Sequence of chain 1.A:
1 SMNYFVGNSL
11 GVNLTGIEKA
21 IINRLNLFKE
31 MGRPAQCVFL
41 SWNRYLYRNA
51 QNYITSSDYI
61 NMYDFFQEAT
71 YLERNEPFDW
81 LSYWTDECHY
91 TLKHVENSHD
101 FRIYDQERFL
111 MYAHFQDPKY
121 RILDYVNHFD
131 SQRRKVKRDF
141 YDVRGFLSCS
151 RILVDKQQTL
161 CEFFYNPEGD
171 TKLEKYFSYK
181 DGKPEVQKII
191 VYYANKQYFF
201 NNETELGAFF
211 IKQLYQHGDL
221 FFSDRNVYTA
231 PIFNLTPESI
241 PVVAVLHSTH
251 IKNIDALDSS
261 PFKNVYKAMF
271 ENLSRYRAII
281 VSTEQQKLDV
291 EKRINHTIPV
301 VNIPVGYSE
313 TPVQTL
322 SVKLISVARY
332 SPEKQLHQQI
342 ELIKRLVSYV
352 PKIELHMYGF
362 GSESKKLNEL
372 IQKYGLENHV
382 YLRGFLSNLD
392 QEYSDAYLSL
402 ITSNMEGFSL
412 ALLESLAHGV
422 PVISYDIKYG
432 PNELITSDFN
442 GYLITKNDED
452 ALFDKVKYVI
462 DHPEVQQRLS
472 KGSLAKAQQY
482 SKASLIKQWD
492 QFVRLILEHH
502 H

A protein and the small-molecule ligand that binds it are described below.
Small molecule (SMILES): N[C@@H](CO)C(=O)N[C@@H](CC(=O)O)C(=O)N[C@@H](CO)C(=O)N[C@@H](CC(=O)O)C(=O)O

Binding-site contacts:
Ligand atom N contacts residue TYR125 of chain 1.A at 3.1 Å (h-bond).
Ligand atom CB contacts residue LYS135 of chain 1.A at 3.9 Å.
Ligand atom CA contacts residue LYS135 of chain 1.A at 4.1 Å.
Ligand atom CG contacts residue LYS135 of chain 1.A at 4.0 Å.
Ligand atom OD2 contacts residue ARG138 of chain 1.A at 3.3 Å (salt-bridge).
Ligand atom OD1 contacts residue PHE129 of chain 1.A at 3.7 Å.
Ligand atom OD2 contacts residue ARG133 of chain 1.A at 3.2 Å (salt-bridge).
Ligand atom C contacts residue PHE129 of chain 1.A at 4.1 Å (hydrophobic).
Ligand atom CA contacts residue TYR125 of chain 1.A at 4.0 Å (hydrophobic).
Ligand atom C contacts residue ASN127 of chain 1.A at 4.1 Å.
Ligand atom O contacts residue LYS135 of chain 1.A at 3.0 Å (salt-bridge).
Ligand atom O contacts residue GLN157 of chain 1.A at 3.3 Å (h-bond).
Ligand atom OD2 contacts residue GLN157 of chain 1.A at 3.0 Å (h-bond).
Ligand atom O contacts residue ARG138 of chain 1.A at 4.1 Å.
Ligand atom OD1 contacts residue ARG133 of chain 1.A at 3.3 Å (salt-bridge).
Ligand atom C contacts residue LYS135 of chain 1.A at 3.7 Å.
Ligand atom O contacts residue ASN127 of chain 1.A at 3.2 Å (h-bond).
Ligand atom CB contacts residue PHE129 of chain 1.A at 3.8 Å (hydrophobic).
Ligand atom CB contacts residue TYR125 of chain 1.A at 3.7 Å (hydrophobic).
Ligand atom O contacts residue PHE129 of chain 1.A at 3.4 Å.
Ligand atom C contacts residue LYS135 of chain 1.A at 3.7 Å.
Ligand atom N contacts residue ASN127 of chain 1.A at 4.1 Å.
Ligand atom CG contacts residue ARG138 of chain 1.A at 3.5 Å.
Ligand atom C contacts residue TYR112 of chain 1.A at 3.9 Å (hydrophobic).
Ligand atom CG contacts residue ARG133 of chain 1.A at 3.6 Å.
Ligand atom CA contacts residue PHE129 of chain 1.A at 3.8 Å (hydrophobic).
Ligand atom CB contacts residue TYR112 of chain 1.A at 3.5 Å (hydrophobic).
Ligand atom C contacts residue TYR125 of chain 1.A at 4.0 Å (hydrophobic).
Ligand atom CB contacts residue ARG138 of chain 1.A at 3.2 Å.
Ligand atom CG contacts residue GLN157 of chain 1.A at 3.8 Å.
Ligand atom CB contacts residue TYR112 of chain 1.A at 3.8 Å (hydrophobic).
Ligand atom CG contacts residue PHE109 of chain 1.A at 4.1 Å (hydrophobic).
Ligand atom O contacts residue TYR112 of chain 1.A at 3.4 Å.
Ligand atom OXT contacts residue TYR125 of chain 1.A at 3.9 Å.
Ligand atom CA contacts residue TYR112 of chain 1.A at 3.8 Å (hydrophobic).
Ligand atom OD2 contacts residue LYS135 of chain 1.A at 3.8 Å.
Ligand atom C contacts residue TYR125 of chain 1.A at 3.9 Å (hydrophobic).
Ligand atom CA contacts residue TYR125 of chain 1.A at 3.8 Å (hydrophobic).
Ligand atom O contacts residue LYS135 of chain 1.A at 3.6 Å.
Ligand atom OD2 contacts residue ARG102 of chain 1.A at 3.6 Å (salt-bridge).